A small-molecule ligand and the protein it binds are described below.
Small molecule (SMILES): CCN(CC)C(=O)C[C@H](NC(=O)CCc1ccccc1)C(=O)N[C@@H](COC)C(=O)NCc1cccc2ccccc12

Binding-site contacts:
Ligand atom C09 contacts residue LYS33 of chain 1.N at 3.5 Å.
Ligand atom C12 contacts residue VAL31 of chain 1.N at 3.5 Å (hydrophobic).
Ligand atom C24 contacts residue SER27 of chain 1.N at 3.5 Å.
Ligand atom C04 contacts residue GLY47 of chain 1.N at 3.6 Å.
Ligand atom C15 contacts residue ALA49 of chain 1.N at 3.4 Å (hydrophobic).
Ligand atom C17 contacts residue VAL31 of chain 1.N at 3.4 Å (hydrophobic).
Ligand atom O01 contacts residue ALA49 of chain 1.N at 3.0 Å (h-bond).
Ligand atom O18 contacts residue SER20 of chain 1.N at 3.2 Å.
Ligand atom C19 contacts residue THR21 of chain 1.N at 3.4 Å.
Ligand atom C07 contacts residue LYS33 of chain 1.N at 3.6 Å.
Ligand atom N06 contacts residue GLY47 of chain 1.N at 2.8 Å (h-bond).
Ligand atom O30 contacts residue GLN22 of chain 1.N at 2.6 Å (h-bond).
Ligand atom C10 contacts residue LYS33 of chain 1.N at 3.5 Å.
Ligand atom C16 contacts residue ALA49 of chain 1.N at 3.5 Å (hydrophobic).
Ligand atom C27 contacts residue PHE123 of chain 1.H at 3.5 Å (hydrophobic).
Ligand atom C04 contacts residue THR21 of chain 1.N at 3.6 Å.
Ligand atom C38 contacts residue MET95 of chain 1.H at 3.5 Å (hydrophobic).
Ligand atom C37 contacts residue LEU91 of chain 1.H at 3.4 Å (hydrophobic).
Ligand atom N03 contacts residue THR21 of chain 1.N at 2.8 Å (h-bond).
Ligand atom C09 contacts residue ILE45 of chain 1.N at 3.5 Å (hydrophobic).
Ligand atom C22 contacts residue ASP124 of chain 1.H at 3.6 Å.
Ligand atom C23 contacts residue SER20 of chain 1.N at 3.6 Å.
Ligand atom C10 contacts residue ILE45 of chain 1.N at 3.4 Å (hydrophobic).
Ligand atom O30 contacts residue SER27 of chain 1.N at 2.8 Å (h-bond).
Ligand atom O18 contacts residue THR21 of chain 1.N at 3.1 Å (h-bond).
Ligand atom C14 contacts residue ALA49 of chain 1.N at 3.5 Å (hydrophobic).
Ligand atom C15 contacts residue VAL31 of chain 1.N at 3.4 Å (hydrophobic).
Ligand atom C15 contacts residue SER20 of chain 1.N at 3.5 Å.
Ligand atom N31 contacts residue ASP124 of chain 1.H at 2.8 Å (salt-bridge).
Ligand atom C29 contacts residue TRP129 of chain 1.H at 3.6 Å (hydrophobic).
Ligand atom C05 contacts residue GLY47 of chain 1.N at 3.6 Å.
Ligand atom C13 contacts residue VAL31 of chain 1.N at 3.5 Å (hydrophobic).
Ligand atom C23 contacts residue ASP124 of chain 1.H at 3.4 Å.
Ligand atom C16 contacts residue VAL31 of chain 1.N at 3.4 Å (hydrophobic).
Ligand atom C36 contacts residue ALA126 of chain 1.H at 3.6 Å (hydrophobic).
Ligand atom C07 contacts residue THR1 of chain 1.N at 3.2 Å.
Ligand atom C14 contacts residue VAL31 of chain 1.N at 3.5 Å (hydrophobic).
Ligand atom C28 contacts residue ASP124 of chain 1.H at 3.6 Å.
Ligand atom C21 contacts residue GLY47 of chain 1.N at 3.3 Å.
Ligand atom C24 contacts residue GLN22 of chain 1.N at 3.5 Å.

Sequence of chain 1.H:
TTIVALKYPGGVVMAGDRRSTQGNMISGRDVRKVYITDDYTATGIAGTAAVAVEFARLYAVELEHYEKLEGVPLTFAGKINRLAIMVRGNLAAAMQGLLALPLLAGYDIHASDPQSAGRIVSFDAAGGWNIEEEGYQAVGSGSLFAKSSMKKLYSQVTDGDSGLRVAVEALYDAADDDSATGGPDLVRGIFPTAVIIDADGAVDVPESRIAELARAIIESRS

Sequence of chain 1.N:
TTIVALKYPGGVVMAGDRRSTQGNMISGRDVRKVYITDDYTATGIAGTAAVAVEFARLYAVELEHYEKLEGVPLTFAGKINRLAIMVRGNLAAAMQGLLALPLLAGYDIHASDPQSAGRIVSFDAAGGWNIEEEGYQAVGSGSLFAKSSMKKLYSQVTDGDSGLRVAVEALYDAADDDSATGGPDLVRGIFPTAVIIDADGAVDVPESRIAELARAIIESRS